A small-molecule ligand and the protein it binds are described below.
Small molecule (SMILES): CC(=O)N[C@@H]1[C@@H](O)[C@H](O)[C@@H](CO)O[C@H]1O

Sequence of chain 1.B:
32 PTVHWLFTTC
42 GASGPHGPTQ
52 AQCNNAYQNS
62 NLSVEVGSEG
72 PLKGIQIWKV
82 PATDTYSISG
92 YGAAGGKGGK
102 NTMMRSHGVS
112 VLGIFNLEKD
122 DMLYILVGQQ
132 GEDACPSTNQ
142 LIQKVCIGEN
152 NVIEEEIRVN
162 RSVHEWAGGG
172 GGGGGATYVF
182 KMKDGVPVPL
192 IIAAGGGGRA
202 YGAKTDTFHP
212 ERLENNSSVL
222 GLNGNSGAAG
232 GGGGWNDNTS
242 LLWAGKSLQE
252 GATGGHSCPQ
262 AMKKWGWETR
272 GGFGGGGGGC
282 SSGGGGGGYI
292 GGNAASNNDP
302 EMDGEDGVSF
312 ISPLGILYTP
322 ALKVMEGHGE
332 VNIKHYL

Binding-site contacts:
Ligand atom C2 contacts residue ASN161 of chain 1.B at 2.5 Å.
Ligand atom O7 contacts residue GLU157 of chain 1.B at 3.3 Å.
Ligand atom O7 contacts residue ASN161 of chain 1.B at 4.1 Å.
Ligand atom O7 contacts residue TRP167 of chain 1.B at 4.2 Å.
Ligand atom C8 contacts residue GLU156 of chain 1.B at 3.7 Å.
Ligand atom C7 contacts residue GLU157 of chain 1.B at 4.2 Å.
Ligand atom C4 contacts residue ASN161 of chain 1.B at 3.7 Å.
Ligand atom O5 contacts residue ASN161 of chain 1.B at 2.5 Å (h-bond).
Ligand atom N2 contacts residue VAL160 of chain 1.B at 4.3 Å.
Ligand atom C5 contacts residue ASN161 of chain 1.B at 3.2 Å.
Ligand atom N2 contacts residue ASN161 of chain 1.B at 3.4 Å (h-bond).
Ligand atom C3 contacts residue ASN161 of chain 1.B at 3.6 Å.
Ligand atom C6 contacts residue ASN161 of chain 1.B at 3.2 Å.
Ligand atom C8 contacts residue VAL160 of chain 1.B at 4.4 Å (hydrophobic).
Ligand atom C1 contacts residue ASN161 of chain 1.B at 1.4 Å.
Ligand atom C1 contacts residue VAL160 of chain 1.B at 3.8 Å (hydrophobic).
Ligand atom C7 contacts residue ASN161 of chain 1.B at 4.1 Å.
Ligand atom O6 contacts residue ASN161 of chain 1.B at 4.3 Å.